Binding-site contacts:
Ligand atom O1A contacts residue PRO149 of chain 1.A at 3.7 Å.
Ligand atom O1B contacts residue PHE170 of chain 1.A at 3.5 Å.
Ligand atom O1A contacts residue ARG147 of chain 1.A at 2.8 Å (salt-bridge).
Ligand atom O9 contacts residue GLU67 of chain 1.A at 2.7 Å (salt-bridge).
Ligand atom O1A contacts residue PHE170 of chain 1.A at 3.4 Å.
Ligand atom C9 contacts residue GLU67 of chain 1.A at 3.6 Å.
Ligand atom O1B contacts residue ASN187 of chain 1.A at 2.9 Å (h-bond).
Ligand atom O5 contacts residue ASP49 of chain 1.A at 4.0 Å.
Ligand atom C9 contacts residue ASN154 of chain 1.A at 4.1 Å.
Ligand atom C5 contacts residue ASN10 of chain 1.A at 3.8 Å.
Ligand atom O5 contacts residue GLU67 of chain 1.A at 3.8 Å.
Ligand atom C1 contacts residue ASN187 of chain 1.A at 3.9 Å.
Ligand atom O2 contacts residue ASN187 of chain 1.A at 2.7 Å (h-bond).
Ligand atom C9 contacts residue ALA151 of chain 1.A at 3.8 Å (hydrophobic).
Ligand atom C1 contacts residue ARG127 of chain 1.A at 4.0 Å.
Ligand atom O1B contacts residue ARG147 of chain 1.A at 2.8 Å (salt-bridge).
Ligand atom O7 contacts residue ARG70 of chain 1.A at 3.7 Å.
Ligand atom C2 contacts residue PHE170 of chain 1.A at 4.1 Å (hydrophobic).
Ligand atom C8 contacts residue PRO149 of chain 1.A at 4.1 Å (hydrophobic).
Ligand atom C1 contacts residue ARG147 of chain 1.A at 3.6 Å.
Ligand atom C2 contacts residue ARG127 of chain 1.A at 4.1 Å.
Ligand atom C1 contacts residue PHE170 of chain 1.A at 3.4 Å (hydrophobic).
Ligand atom C5 contacts residue ASP49 of chain 1.A at 4.1 Å.
Ligand atom C4 contacts residue ASN10 of chain 1.A at 3.8 Å.
Ligand atom O9 contacts residue ARG70 of chain 1.A at 3.5 Å.
Ligand atom C3 contacts residue ASN10 of chain 1.A at 4.0 Å.
Ligand atom O8 contacts residue ARG127 of chain 1.A at 3.4 Å (salt-bridge).
Ligand atom O4 contacts residue ASN11 of chain 1.A at 3.9 Å.
Ligand atom O1B contacts residue ARG127 of chain 1.A at 3.1 Å (salt-bridge).
Ligand atom C1 contacts residue PRO149 of chain 1.A at 4.1 Å (hydrophobic).
Ligand atom O2 contacts residue ARG127 of chain 1.A at 3.0 Å (salt-bridge).
Ligand atom O7 contacts residue ASP49 of chain 1.A at 2.7 Å (salt-bridge).
Ligand atom C2 contacts residue ASN187 of chain 1.A at 3.8 Å.
Ligand atom C7 contacts residue ASP49 of chain 1.A at 3.6 Å.
Ligand atom C8 contacts residue GLU67 of chain 1.A at 3.4 Å.
Ligand atom C6 contacts residue GLU67 of chain 1.A at 3.5 Å.
Ligand atom C3 contacts residue PHE170 of chain 1.A at 3.7 Å (hydrophobic).
Ligand atom O8 contacts residue GLU67 of chain 1.A at 2.5 Å (salt-bridge).
Ligand atom O4 contacts residue ASN10 of chain 1.A at 3.0 Å (h-bond).
Ligand atom C7 contacts residue GLU67 of chain 1.A at 3.4 Å.

Sequence of chain 1.A:
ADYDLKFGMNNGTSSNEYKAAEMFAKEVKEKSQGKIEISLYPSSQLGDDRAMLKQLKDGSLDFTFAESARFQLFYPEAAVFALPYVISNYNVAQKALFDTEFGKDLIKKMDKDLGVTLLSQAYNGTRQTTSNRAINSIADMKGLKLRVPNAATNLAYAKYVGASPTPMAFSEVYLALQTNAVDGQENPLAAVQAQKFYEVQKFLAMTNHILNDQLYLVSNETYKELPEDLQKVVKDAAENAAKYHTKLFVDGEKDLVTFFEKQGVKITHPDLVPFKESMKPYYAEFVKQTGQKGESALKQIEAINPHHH

This small molecule binds to this protein.
Small molecule (SMILES): O=C(O)[C@]1(O)C[C@H](O)[C@@H](O)[C@H]([C@H](O)[C@H](O)CO)O1